The protein below binds the small molecule below.
Small molecule (SMILES): O=C(O)COc1cc(F)ccc1C(=O)NCc1nc2c(F)c(F)cc(F)c2s1

Binding-site contacts:
Ligand atom F8 contacts residue CYS304 of chain 1.A at 3.4 Å.
Ligand atom C20 contacts residue TRP21 of chain 1.A at 3.2 Å (hydrophobic).
Ligand atom C3 contacts residue PHE123 of chain 1.A at 3.6 Å (hydrophobic).
Ligand atom C28 contacts residue THR114 of chain 1.A at 3.2 Å.
Ligand atom O34 contacts residue TRP21 of chain 1.A at 3.6 Å.
Ligand atom C13 contacts residue LEU301 of chain 1.A at 3.6 Å (hydrophobic).
Ligand atom C25 contacts residue TRP112 of chain 1.A at 3.4 Å (hydrophobic).
Ligand atom O16 contacts residue TRP220 of chain 1.A at 3.5 Å.
Ligand atom F14 contacts residue PHE116 of chain 1.A at 3.3 Å.
Ligand atom C28 contacts residue TRP112 of chain 1.A at 3.6 Å (hydrophobic).
Ligand atom C29 contacts residue TRP112 of chain 1.A at 3.4 Å (hydrophobic).
Ligand atom N21 contacts residue ALA300 of chain 1.A at 3.4 Å.
Ligand atom F8 contacts residue TYR310 of chain 1.A at 3.4 Å.
Ligand atom N21 contacts residue LEU301 of chain 1.A at 3.4 Å (h-bond).
Ligand atom C27 contacts residue TRP112 of chain 1.A at 3.4 Å (hydrophobic).
Ligand atom C32 contacts residue NAP1 of chain 1.B at 3.2 Å.
Ligand atom C20 contacts residue NAP1 of chain 1.B at 3.5 Å.
Ligand atom C2 contacts residue TRP21 of chain 1.A at 3.1 Å (hydrophobic).
Ligand atom N21 contacts residue TRP112 of chain 1.A at 3.5 Å.
Ligand atom F9 contacts residue TYR49 of chain 1.A at 3.5 Å.
Ligand atom F9 contacts residue TRP21 of chain 1.A at 3.3 Å.
Ligand atom O33 contacts residue NAP1 of chain 1.B at 3.5 Å.
Ligand atom O34 contacts residue TYR49 of chain 1.A at 2.5 Å (h-bond).
Ligand atom F14 contacts residue CYS81 of chain 1.A at 3.3 Å.
Ligand atom C26 contacts residue TRP112 of chain 1.A at 3.5 Å (hydrophobic).
Ligand atom S22 contacts residue TRP112 of chain 1.A at 3.5 Å (h-bond).
Ligand atom O33 contacts residue TYR49 of chain 1.A at 3.4 Å (h-bond).
Ligand atom O34 contacts residue NAP1 of chain 1.B at 3.1 Å.
Ligand atom F9 contacts residue VAL48 of chain 1.A at 3.1 Å.
Ligand atom F14 contacts residue TRP80 of chain 1.A at 3.4 Å.
Ligand atom O33 contacts residue HIS111 of chain 1.A at 2.9 Å (h-bond).
Ligand atom F23 contacts residue LEU301 of chain 1.A at 3.4 Å.
Ligand atom F23 contacts residue TYR310 of chain 1.A at 3.3 Å.
Ligand atom C24 contacts residue TRP112 of chain 1.A at 3.4 Å (hydrophobic).
Ligand atom C13 contacts residue TRP112 of chain 1.A at 3.5 Å (hydrophobic).
Ligand atom C25 contacts residue CYS304 of chain 1.A at 3.5 Å (hydrophobic).
Ligand atom C32 contacts residue TYR49 of chain 1.A at 3.3 Å (hydrophobic).
Ligand atom O16 contacts residue LEU301 of chain 1.A at 3.5 Å.
Ligand atom F14 contacts residue TRP112 of chain 1.A at 3.4 Å.
Ligand atom C5 contacts residue TRP21 of chain 1.A at 3.3 Å (hydrophobic).

Sequence of chain 1.A:
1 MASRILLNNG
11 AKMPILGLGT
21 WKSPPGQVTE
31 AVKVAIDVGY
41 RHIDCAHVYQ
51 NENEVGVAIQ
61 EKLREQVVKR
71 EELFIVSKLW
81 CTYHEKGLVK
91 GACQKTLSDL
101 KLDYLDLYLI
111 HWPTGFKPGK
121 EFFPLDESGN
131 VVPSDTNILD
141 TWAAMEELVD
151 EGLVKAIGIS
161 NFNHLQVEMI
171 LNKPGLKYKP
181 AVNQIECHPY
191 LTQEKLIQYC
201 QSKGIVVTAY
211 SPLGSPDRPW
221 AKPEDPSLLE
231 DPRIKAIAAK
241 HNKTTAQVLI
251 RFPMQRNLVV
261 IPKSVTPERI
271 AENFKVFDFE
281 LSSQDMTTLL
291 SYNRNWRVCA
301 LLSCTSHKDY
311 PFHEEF